Sequence of chain 1.A:
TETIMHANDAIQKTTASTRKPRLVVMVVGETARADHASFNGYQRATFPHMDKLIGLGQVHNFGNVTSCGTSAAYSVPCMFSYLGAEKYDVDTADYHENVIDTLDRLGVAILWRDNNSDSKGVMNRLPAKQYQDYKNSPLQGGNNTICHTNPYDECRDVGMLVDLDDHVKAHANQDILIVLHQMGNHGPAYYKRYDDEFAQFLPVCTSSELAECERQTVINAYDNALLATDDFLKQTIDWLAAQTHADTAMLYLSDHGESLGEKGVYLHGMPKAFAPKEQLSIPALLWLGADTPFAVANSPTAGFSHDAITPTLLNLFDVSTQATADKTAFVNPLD

The protein below binds the small molecule below.
Small molecule (SMILES): NCCOP(=O)(O)O

Binding-site contacts:
Ligand atom O4 contacts residue ZN1 of chain 1.C at 4.3 Å.
Ligand atom O2 contacts residue HIS265 of chain 1.A at 4.4 Å.
Ligand atom O4 contacts residue ALA81 of chain 1.A at 4.0 Å.
Ligand atom O1 contacts residue TYR104 of chain 1.B at 2.5 Å (h-bond).
Ligand atom CA contacts residue ASN125 of chain 1.A at 4.3 Å.
Ligand atom CA contacts residue GLU39 of chain 1.A at 4.2 Å.
Ligand atom N contacts residue ASN125 of chain 1.A at 3.8 Å.
Ligand atom O1 contacts residue HIS277 of chain 1.A at 3.9 Å.
Ligand atom P contacts residue HIS277 of chain 1.A at 3.7 Å.
Ligand atom P contacts residue TYR104 of chain 1.B at 3.3 Å.
Ligand atom P contacts residue ZN1 of chain 1.C at 3.2 Å.
Ligand atom O1 contacts residue ALA81 of chain 1.A at 3.1 Å (h-bond).
Ligand atom CA contacts residue HIS195 of chain 1.A at 4.4 Å.
Ligand atom O2 contacts residue HIS195 of chain 1.A at 4.3 Å.
Ligand atom O4 contacts residue TYR104 of chain 1.B at 3.9 Å.
Ligand atom O3 contacts residue HIS265 of chain 1.A at 3.4 Å (h-bond).
Ligand atom P contacts residue HIS265 of chain 1.A at 4.2 Å.
Ligand atom O3 contacts residue ASP264 of chain 1.A at 3.2 Å (salt-bridge).
Ligand atom P contacts residue GLU39 of chain 1.A at 4.3 Å.
Ligand atom O3 contacts residue HIS277 of chain 1.A at 4.1 Å.
Ligand atom O3 contacts residue SER80 of chain 1.A at 4.1 Å.
Ligand atom N contacts residue HIS195 of chain 1.A at 4.4 Å.
Ligand atom O3 contacts residue ALA81 of chain 1.A at 3.1 Å (h-bond).
Ligand atom O3 contacts residue ZN1 of chain 1.C at 2.0 Å.
Ligand atom O2 contacts residue HIS277 of chain 1.A at 2.8 Å (h-bond).
Ligand atom O1 contacts residue HIS265 of chain 1.A at 4.4 Å.
Ligand atom P contacts residue ALA81 of chain 1.A at 3.7 Å.
Ligand atom O3 contacts residue TYR104 of chain 1.B at 4.3 Å.
Ligand atom O2 contacts residue TYR104 of chain 1.B at 3.1 Å (h-bond).
Ligand atom O2 contacts residue GLU39 of chain 1.A at 4.2 Å.
Ligand atom CB contacts residue ASN125 of chain 1.A at 4.3 Å.
Ligand atom O1 contacts residue ZN1 of chain 1.C at 4.0 Å.
Ligand atom O2 contacts residue ZN1 of chain 1.C at 3.8 Å.
Ligand atom O1 contacts residue SER80 of chain 1.A at 3.3 Å.
Ligand atom O3 contacts residue GLU39 of chain 1.A at 3.3 Å (salt-bridge).

Sequence of chain 1.B:
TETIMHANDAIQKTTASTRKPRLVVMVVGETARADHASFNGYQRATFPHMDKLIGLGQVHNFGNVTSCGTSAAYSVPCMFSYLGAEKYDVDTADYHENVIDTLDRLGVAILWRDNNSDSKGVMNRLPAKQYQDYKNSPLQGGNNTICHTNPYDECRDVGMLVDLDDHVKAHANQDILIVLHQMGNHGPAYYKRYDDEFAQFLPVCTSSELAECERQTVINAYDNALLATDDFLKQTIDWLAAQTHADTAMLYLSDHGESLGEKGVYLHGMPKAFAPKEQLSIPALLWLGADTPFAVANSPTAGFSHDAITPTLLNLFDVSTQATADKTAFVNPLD